The protein below binds the small molecule below.
Small molecule (SMILES): N[C@@H](Cc1ccccc1)C(=O)O

Sequence of chain 1.A:
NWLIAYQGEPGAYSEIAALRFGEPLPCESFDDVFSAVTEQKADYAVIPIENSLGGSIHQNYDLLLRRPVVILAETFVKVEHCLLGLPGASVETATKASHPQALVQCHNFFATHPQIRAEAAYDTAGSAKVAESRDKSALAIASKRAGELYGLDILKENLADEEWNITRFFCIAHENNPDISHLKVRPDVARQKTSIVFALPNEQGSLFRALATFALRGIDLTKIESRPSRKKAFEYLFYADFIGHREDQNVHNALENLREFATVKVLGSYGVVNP

Sequence of chain 1.B:
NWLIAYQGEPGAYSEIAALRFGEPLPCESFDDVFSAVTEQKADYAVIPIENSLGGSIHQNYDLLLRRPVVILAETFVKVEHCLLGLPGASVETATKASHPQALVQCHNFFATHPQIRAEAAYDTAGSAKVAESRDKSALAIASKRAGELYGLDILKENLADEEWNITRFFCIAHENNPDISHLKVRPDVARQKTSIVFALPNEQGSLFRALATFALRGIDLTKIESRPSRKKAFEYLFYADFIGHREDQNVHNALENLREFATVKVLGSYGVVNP

Binding-site contacts:
Ligand atom O contacts residue ASP227 of chain 1.A at 3.1 Å (salt-bridge).
Ligand atom CE2 contacts residue PHE245 of chain 1.B at 3.7 Å (hydrophobic).
Ligand atom CD1 contacts residue PHE245 of chain 1.B at 3.9 Å (hydrophobic).
Ligand atom OXT contacts residue GLU210 of chain 1.B at 3.8 Å.
Ligand atom C contacts residue GLY212 of chain 1.B at 3.8 Å.
Ligand atom CB contacts residue ASN209 of chain 1.B at 3.0 Å.
Ligand atom CG contacts residue LEU228 of chain 1.A at 3.5 Å (hydrophobic).
Ligand atom CE1 contacts residue TYR243 of chain 1.B at 3.7 Å (hydrophobic).
Ligand atom C contacts residue GLU210 of chain 1.B at 3.6 Å.
Ligand atom O contacts residue LEU228 of chain 1.A at 2.8 Å (h-bond).
Ligand atom CZ contacts residue LYS230 of chain 1.A at 3.5 Å.
Ligand atom CA contacts residue GLU210 of chain 1.B at 3.4 Å.
Ligand atom N contacts residue ASP227 of chain 1.A at 2.7 Å (salt-bridge).
Ligand atom CD2 contacts residue PHE245 of chain 1.B at 3.9 Å (hydrophobic).
Ligand atom OXT contacts residue SER213 of chain 1.B at 3.5 Å (h-bond).
Ligand atom CZ contacts residue ILE231 of chain 1.A at 3.8 Å (hydrophobic).
Ligand atom CZ contacts residue PHE245 of chain 1.B at 3.9 Å (hydrophobic).
Ligand atom CZ contacts residue SER233 of chain 1.B at 3.4 Å.
Ligand atom CD1 contacts residue LEU228 of chain 1.A at 3.3 Å (hydrophobic).
Ligand atom CE1 contacts residue THR229 of chain 1.A at 3.3 Å.
Ligand atom CG contacts residue PHE245 of chain 1.B at 3.8 Å (hydrophobic).
Ligand atom N contacts residue LEU228 of chain 1.A at 2.3 Å (h-bond).
Ligand atom OXT contacts residue LEU214 of chain 1.B at 3.3 Å (h-bond).
Ligand atom N contacts residue ASN209 of chain 1.B at 2.7 Å (h-bond).
Ligand atom O contacts residue GLY212 of chain 1.B at 3.8 Å.
Ligand atom CD2 contacts residue LEU228 of chain 1.A at 3.7 Å (hydrophobic).
Ligand atom CA contacts residue ASN209 of chain 1.B at 2.8 Å.
Ligand atom C contacts residue LEU228 of chain 1.A at 3.9 Å (hydrophobic).
Ligand atom CZ contacts residue THR229 of chain 1.A at 3.7 Å.
Ligand atom CE2 contacts residue LEU228 of chain 1.A at 3.5 Å (hydrophobic).
Ligand atom CA contacts residue ASP227 of chain 1.A at 3.4 Å.
Ligand atom CD2 contacts residue LEU214 of chain 1.B at 3.7 Å (hydrophobic).
Ligand atom CE1 contacts residue LEU228 of chain 1.A at 3.7 Å (hydrophobic).
Ligand atom CA contacts residue LEU228 of chain 1.A at 3.6 Å (hydrophobic).
Ligand atom OXT contacts residue GLY212 of chain 1.B at 3.4 Å (h-bond).
Ligand atom C contacts residue ASP227 of chain 1.A at 3.6 Å.
Ligand atom CE1 contacts residue SER233 of chain 1.B at 3.8 Å.
Ligand atom CD1 contacts residue TYR243 of chain 1.B at 3.6 Å (hydrophobic).
Ligand atom CE2 contacts residue LEU214 of chain 1.B at 3.6 Å (hydrophobic).
Ligand atom CE1 contacts residue LYS230 of chain 1.A at 3.8 Å.